This protein binds this small molecule.
Small molecule (SMILES): CC(=O)N[C@H]1[C@H](O[C@H]2[C@H](O)[C@@H](NC(C)=O)CO[C@@H]2CO)O[C@H](CO)[C@@H](O[C@@H]2O[C@H](CO)[C@@H](O)[C@H](O)[C@@H]2O)[C@@H]1O

Binding-site contacts:
Ligand atom C1 contacts residue THR205 of chain 1.G at 3.9 Å.
Ligand atom N2 contacts residue ASN203 of chain 1.G at 2.9 Å (h-bond).
Ligand atom O5 contacts residue THR205 of chain 1.G at 4.4 Å.
Ligand atom C4 contacts residue ASN203 of chain 1.G at 4.2 Å.
Ligand atom C3 contacts residue ASN203 of chain 1.G at 3.8 Å.
Ligand atom C2 contacts residue ASN203 of chain 1.G at 2.5 Å.
Ligand atom C7 contacts residue ASN203 of chain 1.G at 3.7 Å.
Ligand atom C1 contacts residue ASN203 of chain 1.G at 1.4 Å.
Ligand atom C5 contacts residue ASN203 of chain 1.G at 3.7 Å.
Ligand atom C5 contacts residue THR205 of chain 1.G at 4.2 Å.
Ligand atom O7 contacts residue ASN203 of chain 1.G at 4.1 Å.
Ligand atom O5 contacts residue ASN203 of chain 1.G at 2.4 Å (h-bond).
Ligand atom C8 contacts residue SER243 of chain 1.G at 4.2 Å.
Ligand atom O7 contacts residue HIS320 of chain 1.G at 4.1 Å.

Sequence of chain 1.G:
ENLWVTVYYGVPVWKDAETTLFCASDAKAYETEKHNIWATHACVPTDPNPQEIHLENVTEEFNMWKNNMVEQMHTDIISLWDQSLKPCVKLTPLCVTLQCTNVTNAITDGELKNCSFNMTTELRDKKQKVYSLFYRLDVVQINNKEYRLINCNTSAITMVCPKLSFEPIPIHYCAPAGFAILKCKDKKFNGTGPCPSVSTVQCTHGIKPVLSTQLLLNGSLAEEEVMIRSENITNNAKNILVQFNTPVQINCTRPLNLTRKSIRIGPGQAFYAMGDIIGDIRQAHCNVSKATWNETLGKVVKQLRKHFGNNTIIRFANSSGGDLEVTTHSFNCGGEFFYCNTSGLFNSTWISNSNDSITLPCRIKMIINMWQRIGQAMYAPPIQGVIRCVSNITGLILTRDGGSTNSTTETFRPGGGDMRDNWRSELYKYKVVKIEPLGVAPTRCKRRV